Binding-site contacts:
Ligand atom C5 contacts residue VAL178 of chain 2.C at 3.8 Å (hydrophobic).
Ligand atom C8 contacts residue GLY92 of chain 2.C at 3.8 Å.
Ligand atom O4' contacts residue SER90 of chain 2.C at 2.9 Å (h-bond).
Ligand atom O3' contacts residue PO41 of chain 2.H at 3.3 Å (h-bond).
Ligand atom O3' contacts residue GLU181 of chain 2.C at 3.6 Å.
Ligand atom C5' contacts residue PHE159 of chain 2.C at 3.9 Å (hydrophobic).
Ligand atom C6' contacts residue ARG43 of chain 1.B at 3.0 Å.
Ligand atom N9 contacts residue VAL178 of chain 2.C at 3.5 Å (h-bond).
Ligand atom C8 contacts residue PHE159 of chain 2.C at 3.9 Å (hydrophobic).
Ligand atom O5' contacts residue HIS4 of chain 1.B at 2.6 Å (h-bond).
Ligand atom C2' contacts residue SER90 of chain 2.C at 3.4 Å.
Ligand atom C4 contacts residue PHE159 of chain 2.C at 3.6 Å (hydrophobic).
Ligand atom N1 contacts residue VAL178 of chain 2.C at 3.4 Å.
Ligand atom O2' contacts residue SER90 of chain 2.C at 2.5 Å (h-bond).
Ligand atom C7 contacts residue ILE206 of chain 2.C at 3.6 Å (hydrophobic).
Ligand atom N3 contacts residue VAL178 of chain 2.C at 3.4 Å (h-bond).
Ligand atom N3 contacts residue MET180 of chain 2.C at 3.5 Å.
Ligand atom C3' contacts residue MET180 of chain 2.C at 3.9 Å (hydrophobic).
Ligand atom O2' contacts residue GLU179 of chain 2.C at 3.2 Å.
Ligand atom C8 contacts residue ASP204 of chain 2.C at 3.6 Å.
Ligand atom C5' contacts residue ARG43 of chain 1.B at 3.6 Å.
Ligand atom C2 contacts residue MET180 of chain 2.C at 3.4 Å (hydrophobic).
Ligand atom C5' contacts residue HIS4 of chain 1.B at 3.5 Å.
Ligand atom O4' contacts residue PO41 of chain 2.H at 3.8 Å.
Ligand atom C4' contacts residue SER90 of chain 2.C at 3.7 Å.
Ligand atom C5 contacts residue PHE159 of chain 2.C at 3.6 Å (hydrophobic).
Ligand atom C2' contacts residue PO41 of chain 2.H at 3.7 Å.
Ligand atom N7 contacts residue ASP204 of chain 2.C at 3.9 Å.
Ligand atom C4' contacts residue PO41 of chain 2.H at 3.5 Å.
Ligand atom O5' contacts residue ARG43 of chain 1.B at 3.5 Å (salt-bridge).
Ligand atom C1' contacts residue SER90 of chain 2.C at 3.4 Å.
Ligand atom C2 contacts residue VAL178 of chain 2.C at 3.6 Å (hydrophobic).
Ligand atom C4 contacts residue VAL178 of chain 2.C at 3.3 Å (hydrophobic).
Ligand atom N7 contacts residue PHE159 of chain 2.C at 3.8 Å.
Ligand atom C2 contacts residue GLU179 of chain 2.C at 3.6 Å.
Ligand atom O2' contacts residue ARG87 of chain 2.C at 3.2 Å (salt-bridge).
Ligand atom O2' contacts residue PO41 of chain 2.H at 2.7 Å (h-bond).
Ligand atom C6' contacts residue HIS4 of chain 1.B at 3.8 Å.
Ligand atom N3 contacts residue GLU179 of chain 2.C at 3.5 Å.
Ligand atom C2' contacts residue GLU179 of chain 2.C at 3.6 Å.

A protein and the small-molecule ligand that binds it are described below.
Small molecule (SMILES): Cc1ncnc2c1ncn2[C@@H]1O[C@H]([C@@H](C)O)[C@@H](O)[C@H]1O

Sequence of chain 1.B:
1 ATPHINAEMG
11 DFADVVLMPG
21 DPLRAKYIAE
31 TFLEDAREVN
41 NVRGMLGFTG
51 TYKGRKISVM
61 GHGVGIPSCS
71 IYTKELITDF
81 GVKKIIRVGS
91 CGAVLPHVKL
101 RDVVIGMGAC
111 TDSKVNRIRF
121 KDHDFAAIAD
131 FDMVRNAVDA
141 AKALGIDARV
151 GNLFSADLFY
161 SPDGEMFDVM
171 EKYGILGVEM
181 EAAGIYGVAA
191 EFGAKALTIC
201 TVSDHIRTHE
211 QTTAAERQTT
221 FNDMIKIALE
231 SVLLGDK

Sequence of chain 2.C:
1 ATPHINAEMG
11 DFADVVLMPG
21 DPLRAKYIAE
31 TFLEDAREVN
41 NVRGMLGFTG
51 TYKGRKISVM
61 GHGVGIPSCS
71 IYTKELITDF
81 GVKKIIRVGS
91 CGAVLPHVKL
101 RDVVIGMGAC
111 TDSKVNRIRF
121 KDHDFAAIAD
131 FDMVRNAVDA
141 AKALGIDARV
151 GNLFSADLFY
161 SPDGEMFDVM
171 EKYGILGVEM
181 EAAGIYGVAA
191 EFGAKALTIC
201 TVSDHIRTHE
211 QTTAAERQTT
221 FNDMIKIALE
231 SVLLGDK